Sequence of chain 1.A:
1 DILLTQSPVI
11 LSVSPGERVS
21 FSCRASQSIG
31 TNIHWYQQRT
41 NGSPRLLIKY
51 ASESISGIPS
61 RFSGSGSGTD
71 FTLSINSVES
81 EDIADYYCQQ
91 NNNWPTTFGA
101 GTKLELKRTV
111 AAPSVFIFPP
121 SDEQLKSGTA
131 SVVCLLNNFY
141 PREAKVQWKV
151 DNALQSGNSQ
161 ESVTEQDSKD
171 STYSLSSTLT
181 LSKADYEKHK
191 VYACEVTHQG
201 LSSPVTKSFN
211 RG

A protein and the small-molecule ligand that binds it are described below.
Small molecule (SMILES): CC(C)C[C@@H]1NC(=O)[C@H](CCCN=C(N)N)NC(=O)[C@H](CCCN=C(N)N)NC(=O)[C@H]([C@@H](C)O)NC(=O)[C@H](CO)NC(=O)[C@H](CC(C)C)NC(=O)[C@H](CC(=O)O)NC(=O)[C@H](Cc2ccccc2)NC(=O)[C@H](CCC(N)=O)NC(=O)[C@@H](N)CSSC[C@@H](C=O)NC(=O)[C@H](C)NC1=O

Binding-site contacts:
Ligand atom NH2 contacts residue GLN111 of chain 1.B at 2.7 Å (h-bond).
Ligand atom CA contacts residue ASP85 of chain 1.A at 3.3 Å.
Ligand atom CG contacts residue THR40 of chain 1.A at 3.4 Å.
Ligand atom CG contacts residue TYR87 of chain 1.A at 3.5 Å (hydrophobic).
Ligand atom NH1 contacts residue SER43 of chain 1.A at 3.5 Å (h-bond).
Ligand atom NH1 contacts residue GLY42 of chain 1.A at 3.5 Å (h-bond).
Ligand atom NH1 contacts residue GLN111 of chain 1.B at 2.7 Å (h-bond).
Ligand atom NH1 contacts residue THR40 of chain 1.A at 3.3 Å (h-bond).
Ligand atom O contacts residue THR40 of chain 1.A at 3.6 Å.
Ligand atom CZ contacts residue ASP85 of chain 1.A at 3.5 Å.
Ligand atom CG2 contacts residue PRO173 of chain 1.B at 3.6 Å (hydrophobic).
Ligand atom SG contacts residue VAL9 of chain 1.A at 3.6 Å.
Ligand atom C contacts residue ASN41 of chain 1.A at 3.5 Å.
Ligand atom CZ contacts residue GLN111 of chain 1.B at 3.1 Å.
Ligand atom NH2 contacts residue ALA84 of chain 1.A at 3.4 Å.
Ligand atom CA contacts residue ASP85 of chain 1.A at 3.6 Å.
Ligand atom CB contacts residue GLU154 of chain 1.B at 3.4 Å.
Ligand atom O contacts residue PRO41 of chain 1.B at 3.4 Å.
Ligand atom SG contacts residue VAL9 of chain 1.A at 3.6 Å.
Ligand atom N contacts residue ASP85 of chain 1.A at 2.6 Å (salt-bridge).
Ligand atom O contacts residue LYS103 of chain 1.A at 2.9 Å (salt-bridge).
Ligand atom CD2 contacts residue TYR87 of chain 1.A at 3.3 Å (hydrophobic).
Ligand atom NH2 contacts residue ASP85 of chain 1.A at 2.9 Å (salt-bridge).
Ligand atom O contacts residue ASN41 of chain 1.A at 2.8 Å (h-bond).
Ligand atom CD contacts residue THR40 of chain 1.A at 3.6 Å.
Ligand atom NE2 contacts residue PRO41 of chain 1.B at 3.5 Å (h-bond).
Ligand atom CD contacts residue GLY42 of chain 1.A at 3.2 Å.
Ligand atom OG contacts residue GLU154 of chain 1.B at 2.9 Å (salt-bridge).
Ligand atom CG contacts residue ILE92 of chain 1.B at 3.6 Å (hydrophobic).
Ligand atom O contacts residue GLN38 of chain 1.A at 3.4 Å.
Ligand atom CG contacts residue ASP85 of chain 1.A at 3.3 Å.
Ligand atom CE1 contacts residue GLN39 of chain 1.B at 3.4 Å.
Ligand atom CA contacts residue ASN41 of chain 1.A at 3.4 Å.
Ligand atom NE contacts residue ILE92 of chain 1.B at 3.4 Å.
Ligand atom CZ contacts residue GLN39 of chain 1.B at 3.3 Å.
Ligand atom NE contacts residue ASP85 of chain 1.A at 3.1 Å (salt-bridge).
Ligand atom O contacts residue ASN41 of chain 1.A at 3.0 Å (h-bond).
Ligand atom CD2 contacts residue GLN39 of chain 1.B at 3.6 Å.
Ligand atom C contacts residue ASP85 of chain 1.A at 3.4 Å.
Ligand atom CB contacts residue ASP85 of chain 1.A at 3.4 Å.

Sequence of chain 1.B:
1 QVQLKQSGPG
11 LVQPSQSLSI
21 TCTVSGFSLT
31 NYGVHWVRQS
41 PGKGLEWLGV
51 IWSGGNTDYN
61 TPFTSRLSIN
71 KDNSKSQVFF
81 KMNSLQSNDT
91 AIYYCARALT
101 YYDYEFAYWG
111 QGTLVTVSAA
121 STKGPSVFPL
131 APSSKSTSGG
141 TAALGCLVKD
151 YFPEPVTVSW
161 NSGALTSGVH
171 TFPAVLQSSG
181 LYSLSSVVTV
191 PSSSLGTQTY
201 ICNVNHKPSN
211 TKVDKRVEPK